Sequence of chain 45.C:
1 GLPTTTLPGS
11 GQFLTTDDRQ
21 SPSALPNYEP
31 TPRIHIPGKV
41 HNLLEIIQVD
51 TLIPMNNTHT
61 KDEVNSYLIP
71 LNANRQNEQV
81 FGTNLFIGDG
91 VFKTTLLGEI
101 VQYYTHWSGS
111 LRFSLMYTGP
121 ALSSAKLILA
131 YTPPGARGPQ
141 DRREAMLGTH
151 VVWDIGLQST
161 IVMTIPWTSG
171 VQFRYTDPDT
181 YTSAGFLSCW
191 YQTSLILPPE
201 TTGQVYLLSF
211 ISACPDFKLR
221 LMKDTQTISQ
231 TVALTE

This protein binds this small molecule.
Small molecule (SMILES): Cc1cc(CCCCCOc2ccc(C3=NCCO3)cc2Cl)on1

Sequence of chain 44.A:
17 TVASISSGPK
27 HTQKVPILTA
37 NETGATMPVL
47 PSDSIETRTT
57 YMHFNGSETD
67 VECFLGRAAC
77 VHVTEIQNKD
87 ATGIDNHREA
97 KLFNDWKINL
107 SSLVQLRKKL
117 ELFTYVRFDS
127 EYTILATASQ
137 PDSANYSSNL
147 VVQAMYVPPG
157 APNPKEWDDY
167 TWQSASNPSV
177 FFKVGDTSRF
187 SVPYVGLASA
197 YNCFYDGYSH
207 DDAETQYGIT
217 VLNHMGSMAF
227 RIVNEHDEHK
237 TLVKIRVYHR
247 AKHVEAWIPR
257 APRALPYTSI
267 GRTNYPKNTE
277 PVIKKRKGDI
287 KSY

Sequence of chain 44.C:
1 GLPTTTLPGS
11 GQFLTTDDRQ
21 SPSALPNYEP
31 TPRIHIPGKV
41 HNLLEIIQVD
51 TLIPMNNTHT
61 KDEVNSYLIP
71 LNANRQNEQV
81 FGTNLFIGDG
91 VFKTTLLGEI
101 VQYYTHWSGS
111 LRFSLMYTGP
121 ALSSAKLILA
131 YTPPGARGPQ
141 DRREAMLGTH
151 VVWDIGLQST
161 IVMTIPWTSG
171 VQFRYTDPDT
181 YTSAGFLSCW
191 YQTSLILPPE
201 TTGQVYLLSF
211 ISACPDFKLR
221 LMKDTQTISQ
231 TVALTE

Binding-site contacts:
Ligand atom C5A contacts residue MET224 of chain 44.A at 3.5 Å (hydrophobic).
Ligand atom N3A contacts residue PHE186 of chain 44.A at 3.9 Å.
Ligand atom C5A contacts residue PHE186 of chain 44.A at 3.4 Å (hydrophobic).
Ligand atom C1B contacts residue VAL188 of chain 44.A at 3.9 Å (hydrophobic).
Ligand atom C2C contacts residue TYR197 of chain 44.A at 3.8 Å (hydrophobic).
Ligand atom C5C contacts residue VAL188 of chain 44.A at 3.9 Å (hydrophobic).
Ligand atom O1A contacts residue PHE186 of chain 44.A at 2.8 Å.
Ligand atom N2 contacts residue ASN219 of chain 44.A at 3.6 Å.
Ligand atom C2A contacts residue PHE186 of chain 44.A at 3.2 Å (hydrophobic).
Ligand atom C5B contacts residue PHE186 of chain 44.A at 3.5 Å (hydrophobic).
Ligand atom C4B contacts residue TYR152 of chain 44.A at 3.8 Å (hydrophobic).
Ligand atom C1C contacts residue TYR128 of chain 44.A at 3.7 Å (hydrophobic).
Ligand atom CL1 contacts residue TYR128 of chain 44.A at 3.3 Å.
Ligand atom C6B contacts residue TYR128 of chain 44.A at 3.8 Å (hydrophobic).
Ligand atom C2B contacts residue VAL188 of chain 44.A at 3.7 Å (hydrophobic).
Ligand atom C2C contacts residue TYR128 of chain 44.A at 3.8 Å (hydrophobic).
Ligand atom N3A contacts residue PRO174 of chain 44.A at 3.7 Å.
Ligand atom CL1 contacts residue ILE104 of chain 44.A at 3.5 Å.
Ligand atom O1 contacts residue MET221 of chain 44.A at 3.2 Å (h-bond).
Ligand atom C5 contacts residue LEU106 of chain 44.A at 3.7 Å (hydrophobic).
Ligand atom N3A contacts residue ALA24 of chain 44.C at 3.6 Å.
Ligand atom C3C contacts residue TYR128 of chain 44.A at 3.4 Å (hydrophobic).
Ligand atom C5B contacts residue MET224 of chain 44.A at 3.5 Å (hydrophobic).
Ligand atom C4C contacts residue VAL191 of chain 44.A at 3.5 Å (hydrophobic).
Ligand atom C2B contacts residue TYR152 of chain 44.A at 3.8 Å (hydrophobic).
Ligand atom C1C contacts residue LEU106 of chain 44.A at 3.5 Å (hydrophobic).
Ligand atom C31 contacts residue TYR197 of chain 44.A at 3.9 Å (hydrophobic).
Ligand atom C2A contacts residue MET224 of chain 44.A at 3.4 Å (hydrophobic).
Ligand atom C5A contacts residue ALA150 of chain 44.A at 3.9 Å (hydrophobic).
Ligand atom O1B contacts residue ILE104 of chain 44.A at 3.8 Å.
Ligand atom C3B contacts residue TYR152 of chain 44.A at 3.7 Å (hydrophobic).
Ligand atom C5C contacts residue VAL191 of chain 44.A at 3.9 Å (hydrophobic).
Ligand atom C4B contacts residue PHE186 of chain 44.A at 3.4 Å (hydrophobic).
Ligand atom C5C contacts residue TYR152 of chain 44.A at 3.9 Å (hydrophobic).
Ligand atom C4A contacts residue PRO174 of chain 44.A at 3.3 Å (hydrophobic).
Ligand atom O1A contacts residue MET224 of chain 44.A at 2.8 Å.
Ligand atom C5A contacts residue VAL176 of chain 44.A at 3.2 Å (hydrophobic).
Ligand atom C4B contacts residue MET224 of chain 44.A at 3.8 Å (hydrophobic).
Ligand atom C4 contacts residue LEU106 of chain 44.A at 3.6 Å (hydrophobic).
Ligand atom C4C contacts residue VAL188 of chain 44.A at 3.9 Å (hydrophobic).